Binding-site contacts:
Ligand atom C01 contacts residue PHE191 of chain 1.A at 3.7 Å (hydrophobic).
Ligand atom C04 contacts residue ALA265 of chain 1.A at 4.0 Å (hydrophobic).
Ligand atom C14 contacts residue THR159 of chain 1.A at 4.1 Å.
Ligand atom C06 contacts residue PHE191 of chain 1.A at 3.3 Å (hydrophobic).
Ligand atom C04 contacts residue PHE191 of chain 1.A at 3.5 Å (hydrophobic).
Ligand atom C08 contacts residue ALA265 of chain 1.A at 3.9 Å (hydrophobic).
Ligand atom C13 contacts residue PHE191 of chain 1.A at 3.6 Å (hydrophobic).
Ligand atom C15 contacts residue ILE214 of chain 1.A at 3.8 Å (hydrophobic).
Ligand atom C09 contacts residue ALA156 of chain 1.A at 3.8 Å (hydrophobic).
Ligand atom C09 contacts residue HIS312 of chain 1.A at 4.0 Å.
Ligand atom C09 contacts residue GLY50 of chain 1.A at 4.0 Å.
Ligand atom S07 contacts residue PHE191 of chain 1.A at 3.9 Å.
Ligand atom C14 contacts residue VAL110 of chain 1.A at 4.0 Å (hydrophobic).
Ligand atom C13 contacts residue TYR52 of chain 1.A at 4.0 Å (hydrophobic).
Ligand atom C06 contacts residue TYR52 of chain 1.A at 4.0 Å (hydrophobic).
Ligand atom N05 contacts residue ALA265 of chain 1.A at 3.8 Å.
Ligand atom C08 contacts residue TRP51 of chain 1.A at 3.5 Å (hydrophobic).
Ligand atom C09 contacts residue SER155 of chain 1.A at 3.4 Å.
Ligand atom S07 contacts residue ALA156 of chain 1.A at 3.9 Å.
Ligand atom C15 contacts residue PHE242 of chain 1.A at 4.1 Å (hydrophobic).
Ligand atom N05 contacts residue PHE191 of chain 1.A at 3.5 Å.
Ligand atom C14 contacts residue ILE214 of chain 1.A at 4.0 Å (hydrophobic).
Ligand atom O10 contacts residue GLY50 of chain 1.A at 3.1 Å (h-bond).
Ligand atom C02 contacts residue PHE191 of chain 1.A at 3.5 Å (hydrophobic).
Ligand atom O10 contacts residue ALA156 of chain 1.A at 3.0 Å (h-bond).
Ligand atom O11 contacts residue HIS312 of chain 1.A at 3.0 Å (h-bond).
Ligand atom C12 contacts residue PHE191 of chain 1.A at 3.3 Å (hydrophobic).
Ligand atom C12 contacts residue TYR52 of chain 1.A at 3.9 Å (hydrophobic).
Ligand atom O10 contacts residue TRP51 of chain 1.A at 2.7 Å (h-bond).
Ligand atom O11 contacts residue SER155 of chain 1.A at 3.3 Å.
Ligand atom C04 contacts residue TRP51 of chain 1.A at 3.8 Å (hydrophobic).
Ligand atom S07 contacts residue TRP51 of chain 1.A at 4.1 Å.
Ligand atom C04 contacts residue VAL269 of chain 1.A at 3.6 Å (hydrophobic).
Ligand atom C14 contacts residue PHE191 of chain 1.A at 4.0 Å (hydrophobic).
Ligand atom O10 contacts residue SER155 of chain 1.A at 3.3 Å.
Ligand atom C09 contacts residue TRP51 of chain 1.A at 3.3 Å (hydrophobic).
Ligand atom O11 contacts residue TRP51 of chain 1.A at 3.6 Å.
Ligand atom C03 contacts residue PHE191 of chain 1.A at 3.6 Å (hydrophobic).
Ligand atom N05 contacts residue TRP51 of chain 1.A at 3.4 Å.
Ligand atom C15 contacts residue PHE191 of chain 1.A at 4.0 Å (hydrophobic).

Sequence of chain 1.A:
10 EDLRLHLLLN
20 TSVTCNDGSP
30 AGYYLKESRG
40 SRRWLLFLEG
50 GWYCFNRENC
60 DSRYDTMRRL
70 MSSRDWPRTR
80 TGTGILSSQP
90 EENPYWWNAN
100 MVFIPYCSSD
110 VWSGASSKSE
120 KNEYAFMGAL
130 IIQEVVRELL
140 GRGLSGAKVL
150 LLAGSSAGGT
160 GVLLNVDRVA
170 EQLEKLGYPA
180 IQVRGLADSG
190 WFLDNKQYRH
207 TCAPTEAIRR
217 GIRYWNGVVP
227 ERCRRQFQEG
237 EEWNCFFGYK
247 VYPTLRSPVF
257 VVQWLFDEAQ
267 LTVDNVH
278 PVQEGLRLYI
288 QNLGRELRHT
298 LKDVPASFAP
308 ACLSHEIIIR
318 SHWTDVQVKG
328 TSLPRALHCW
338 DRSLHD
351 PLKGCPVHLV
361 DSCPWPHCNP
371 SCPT

A protein and the small-molecule ligand that binds it are described below.
Small molecule (SMILES): O=C(O)CSc1nccc2ccccc12